Sequence of chain 1.BA:
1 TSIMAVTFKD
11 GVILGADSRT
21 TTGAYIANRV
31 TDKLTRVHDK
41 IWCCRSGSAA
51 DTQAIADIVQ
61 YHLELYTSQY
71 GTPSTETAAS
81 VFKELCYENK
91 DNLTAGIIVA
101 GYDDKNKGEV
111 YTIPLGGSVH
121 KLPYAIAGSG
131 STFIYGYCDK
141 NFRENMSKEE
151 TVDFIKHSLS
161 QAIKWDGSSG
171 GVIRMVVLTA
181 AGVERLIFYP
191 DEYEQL

Sequence of chain 1.V:
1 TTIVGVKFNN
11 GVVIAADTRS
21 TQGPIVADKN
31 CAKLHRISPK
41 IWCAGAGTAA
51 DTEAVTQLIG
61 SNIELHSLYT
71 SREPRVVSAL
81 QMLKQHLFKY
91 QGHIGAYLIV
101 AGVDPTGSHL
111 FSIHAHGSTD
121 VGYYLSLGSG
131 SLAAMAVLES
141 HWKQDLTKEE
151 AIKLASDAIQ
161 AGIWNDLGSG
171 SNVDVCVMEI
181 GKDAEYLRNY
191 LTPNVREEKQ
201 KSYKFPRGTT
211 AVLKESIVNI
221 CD

The protein below binds the small molecule below.
Small molecule (SMILES): CC(=O)N1CCC[C@H]1C(=O)N[C@@H](C)C(=O)N[C@@H](CC(C)C)[C@@H](O)[C@H](C)CO

Binding-site contacts:
Ligand atom CD1 contacts residue ARG45 of chain 1.BA at 3.6 Å.
Ligand atom O contacts residue THR21 of chain 1.BA at 3.1 Å (h-bond).
Ligand atom C3 contacts residue ARG19 of chain 1.BA at 3.0 Å.
Ligand atom O contacts residue ALA49 of chain 1.BA at 3.2 Å (h-bond).
Ligand atom O contacts residue GLY47 of chain 1.BA at 3.3 Å (h-bond).
Ligand atom CG contacts residue THR1 of chain 1.BA at 3.6 Å.
Ligand atom CA contacts residue THR1 of chain 1.BA at 2.4 Å.
Ligand atom C contacts residue THR1 of chain 1.BA at 1.4 Å.
Ligand atom CA contacts residue GLY47 of chain 1.BA at 3.3 Å.
Ligand atom CD contacts residue THR22 of chain 1.BA at 3.9 Å.
Ligand atom C2 contacts residue SER168 of chain 1.BA at 3.7 Å.
Ligand atom C contacts residue THR21 of chain 1.BA at 3.6 Å.
Ligand atom CA contacts residue GLY47 of chain 1.BA at 3.8 Å.
Ligand atom CA contacts residue THR21 of chain 1.BA at 3.3 Å.
Ligand atom CB contacts residue THR1 of chain 1.BA at 2.7 Å.
Ligand atom C contacts residue GLY47 of chain 1.BA at 3.5 Å.
Ligand atom CB contacts residue GLY47 of chain 1.BA at 3.4 Å.
Ligand atom N contacts residue THR21 of chain 1.BA at 3.0 Å (h-bond).
Ligand atom C3 contacts residue LYS33 of chain 1.BA at 3.2 Å.
Ligand atom CD1 contacts residue ALA49 of chain 1.BA at 3.8 Å (hydrophobic).
Ligand atom O contacts residue THR1 of chain 1.BA at 3.2 Å (h-bond).
Ligand atom O contacts residue THR20 of chain 1.BA at 3.4 Å.
Ligand atom CD1 contacts residue THR52 of chain 1.BA at 3.8 Å.
Ligand atom N contacts residue THR1 of chain 1.BA at 3.7 Å.
Ligand atom CG contacts residue SER118 of chain 1.V at 3.9 Å.
Ligand atom CB contacts residue ALA49 of chain 1.BA at 3.9 Å (hydrophobic).
Ligand atom C2 contacts residue LYS33 of chain 1.BA at 4.0 Å.
Ligand atom C3 contacts residue THR1 of chain 1.BA at 2.4 Å.
Ligand atom CG contacts residue HIS114 of chain 1.V at 3.9 Å.
Ligand atom O contacts residue THR1 of chain 1.BA at 2.2 Å (h-bond).
Ligand atom N contacts residue GLY47 of chain 1.BA at 2.8 Å (h-bond).
Ligand atom CB contacts residue GLY47 of chain 1.BA at 3.7 Å.
Ligand atom C contacts residue LYS33 of chain 1.BA at 3.8 Å.
Ligand atom C2 contacts residue THR1 of chain 1.BA at 1.5 Å.
Ligand atom CG contacts residue LYS33 of chain 1.BA at 3.9 Å.
Ligand atom CG contacts residue THR22 of chain 1.BA at 3.8 Å.
Ligand atom CB contacts residue SER46 of chain 1.BA at 3.9 Å.
Ligand atom CD2 contacts residue THR20 of chain 1.BA at 3.5 Å.
Ligand atom C1 contacts residue THR1 of chain 1.BA at 2.5 Å.
Ligand atom C3 contacts residue SER168 of chain 1.BA at 3.0 Å.